Sequence of chain 1.C:
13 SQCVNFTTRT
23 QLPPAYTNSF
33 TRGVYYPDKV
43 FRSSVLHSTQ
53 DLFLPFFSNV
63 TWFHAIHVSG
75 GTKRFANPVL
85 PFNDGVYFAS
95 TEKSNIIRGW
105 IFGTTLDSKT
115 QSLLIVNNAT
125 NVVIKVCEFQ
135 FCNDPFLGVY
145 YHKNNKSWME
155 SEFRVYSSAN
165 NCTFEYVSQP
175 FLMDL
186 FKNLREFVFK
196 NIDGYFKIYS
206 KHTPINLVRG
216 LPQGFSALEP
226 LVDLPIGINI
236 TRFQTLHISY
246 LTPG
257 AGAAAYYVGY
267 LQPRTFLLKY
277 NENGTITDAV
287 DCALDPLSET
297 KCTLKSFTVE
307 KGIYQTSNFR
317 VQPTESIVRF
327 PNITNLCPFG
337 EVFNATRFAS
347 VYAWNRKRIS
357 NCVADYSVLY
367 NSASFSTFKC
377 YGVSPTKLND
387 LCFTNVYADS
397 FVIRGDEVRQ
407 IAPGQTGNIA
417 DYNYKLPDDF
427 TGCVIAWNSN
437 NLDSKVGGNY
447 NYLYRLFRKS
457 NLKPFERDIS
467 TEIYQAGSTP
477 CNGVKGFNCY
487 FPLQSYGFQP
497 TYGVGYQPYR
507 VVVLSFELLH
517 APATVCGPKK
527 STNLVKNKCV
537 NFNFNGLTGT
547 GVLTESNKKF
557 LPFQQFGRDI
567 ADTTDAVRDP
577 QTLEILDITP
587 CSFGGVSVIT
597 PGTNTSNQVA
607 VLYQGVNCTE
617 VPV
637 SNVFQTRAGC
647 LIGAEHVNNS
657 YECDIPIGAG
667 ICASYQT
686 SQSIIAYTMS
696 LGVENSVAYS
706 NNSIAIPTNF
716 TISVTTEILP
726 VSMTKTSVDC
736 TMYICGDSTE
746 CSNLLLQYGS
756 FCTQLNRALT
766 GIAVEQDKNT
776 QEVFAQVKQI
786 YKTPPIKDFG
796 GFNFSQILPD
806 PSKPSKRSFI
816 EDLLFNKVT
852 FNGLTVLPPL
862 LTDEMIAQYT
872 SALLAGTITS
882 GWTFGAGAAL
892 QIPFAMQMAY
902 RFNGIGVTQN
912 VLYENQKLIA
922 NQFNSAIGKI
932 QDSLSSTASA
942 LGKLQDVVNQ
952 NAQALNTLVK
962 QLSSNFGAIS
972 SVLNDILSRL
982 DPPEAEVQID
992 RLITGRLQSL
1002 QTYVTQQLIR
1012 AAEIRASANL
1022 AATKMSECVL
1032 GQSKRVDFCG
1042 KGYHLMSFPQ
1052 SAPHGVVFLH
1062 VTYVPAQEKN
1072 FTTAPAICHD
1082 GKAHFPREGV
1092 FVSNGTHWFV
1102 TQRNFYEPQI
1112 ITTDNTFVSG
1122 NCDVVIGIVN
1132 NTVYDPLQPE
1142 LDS

A small-molecule ligand and the protein it binds are described below.
Small molecule (SMILES): CC(=O)N[C@H]1[C@H](O[C@H]2[C@H](O)[C@@H](NC(C)=O)CO[C@@H]2CO)O[C@H](CO)[C@@H](O)[C@@H]1O

Binding-site contacts:
Ligand atom C2 contacts residue ASN798 of chain 1.C at 2.4 Å.
Ligand atom C3 contacts residue ASN798 of chain 1.C at 3.8 Å.
Ligand atom C1 contacts residue ASN798 of chain 1.C at 1.4 Å.
Ligand atom C7 contacts residue ASN798 of chain 1.C at 3.7 Å.
Ligand atom C1 contacts residue SER800 of chain 1.C at 2.9 Å.
Ligand atom C5 contacts residue SER800 of chain 1.C at 3.5 Å.
Ligand atom C8 contacts residue GLN801 of chain 1.C at 3.9 Å.
Ligand atom C5 contacts residue ASN798 of chain 1.C at 3.7 Å.
Ligand atom O6 contacts residue GLN801 of chain 1.C at 4.4 Å.
Ligand atom C6 contacts residue SER800 of chain 1.C at 4.5 Å.
Ligand atom C2 contacts residue SER800 of chain 1.C at 4.0 Å.
Ligand atom C4 contacts residue SER800 of chain 1.C at 4.5 Å.
Ligand atom C4 contacts residue ASN798 of chain 1.C at 4.2 Å.
Ligand atom C5 contacts residue GLN801 of chain 1.C at 4.2 Å.
Ligand atom O5 contacts residue ASN798 of chain 1.C at 2.4 Å (h-bond).
Ligand atom C3 contacts residue SER800 of chain 1.C at 4.2 Å.
Ligand atom O7 contacts residue ASN798 of chain 1.C at 4.2 Å.
Ligand atom O5 contacts residue SER800 of chain 1.C at 3.3 Å (h-bond).
Ligand atom O7 contacts residue GLN801 of chain 1.C at 4.5 Å.
Ligand atom N2 contacts residue SER800 of chain 1.C at 4.5 Å.
Ligand atom N2 contacts residue ASN798 of chain 1.C at 2.9 Å (h-bond).
Ligand atom C8 contacts residue ASN798 of chain 1.C at 4.3 Å.
Ligand atom C6 contacts residue GLN801 of chain 1.C at 3.8 Å.